Binding-site contacts:
Ligand atom OXT contacts residue ARG95 of chain 1.A at 2.9 Å (salt-bridge).
Ligand atom CG2 contacts residue TYR61 of chain 1.A at 3.5 Å (hydrophobic).
Ligand atom O contacts residue SER141 of chain 1.A at 3.8 Å.
Ligand atom CD2 contacts residue VAL137 of chain 1.A at 4.0 Å (hydrophobic).
Ligand atom CG1 contacts residue THR142 of chain 1.A at 3.3 Å.
Ligand atom CA contacts residue THR90 of chain 1.A at 3.3 Å.
Ligand atom CD1 contacts residue TYR61 of chain 1.A at 3.5 Å (hydrophobic).
Ligand atom O contacts residue THR90 of chain 1.A at 3.0 Å (h-bond).
Ligand atom CG1 contacts residue SER141 of chain 1.A at 4.1 Å.
Ligand atom O contacts residue PRO88 of chain 1.A at 3.5 Å (h-bond).
Ligand atom OD2 contacts residue GLY140 of chain 1.A at 3.3 Å.
Ligand atom CD contacts residue TYR61 of chain 1.A at 3.8 Å (hydrophobic).
Ligand atom N contacts residue GLU190 of chain 1.A at 2.8 Å (salt-bridge).
Ligand atom CD2 contacts residue TYR61 of chain 1.A at 3.5 Å (hydrophobic).
Ligand atom CB contacts residue GLU190 of chain 1.A at 4.2 Å.
Ligand atom O contacts residue ARG95 of chain 1.A at 2.8 Å (salt-bridge).
Ligand atom OXT contacts residue SER141 of chain 1.A at 2.8 Å (h-bond).
Ligand atom C contacts residue SER141 of chain 1.A at 3.4 Å.
Ligand atom CD contacts residue PRO88 of chain 1.A at 3.2 Å (hydrophobic).
Ligand atom OD2 contacts residue THR142 of chain 1.A at 3.0 Å (h-bond).
Ligand atom CG1 contacts residue GLU190 of chain 1.A at 4.0 Å.
Ligand atom N contacts residue TYR216 of chain 1.A at 4.0 Å.
Ligand atom CG contacts residue TYR61 of chain 1.A at 3.6 Å (hydrophobic).
Ligand atom C contacts residue THR90 of chain 1.A at 3.4 Å.
Ligand atom CD1 contacts residue GLU13 of chain 1.A at 3.3 Å.
Ligand atom CD1 contacts residue SER173 of chain 1.A at 4.2 Å.
Ligand atom O contacts residue LEU89 of chain 1.A at 3.8 Å.
Ligand atom OD2 contacts residue SER141 of chain 1.A at 2.9 Å (h-bond).
Ligand atom CD2 contacts residue GOL1 of chain 1.G at 3.7 Å.
Ligand atom O contacts residue TYR61 of chain 1.A at 3.8 Å.
Ligand atom CB1 contacts residue GLU190 of chain 1.A at 3.6 Å.
Ligand atom N contacts residue THR90 of chain 1.A at 3.1 Å (h-bond).
Ligand atom OD1 contacts residue THR142 of chain 1.A at 2.7 Å (h-bond).
Ligand atom CA contacts residue GLU190 of chain 1.A at 3.4 Å.
Ligand atom OD1 contacts residue GLU190 of chain 1.A at 3.8 Å.
Ligand atom OXT contacts residue GLY140 of chain 1.A at 3.8 Å.
Ligand atom N contacts residue PRO88 of chain 1.A at 2.9 Å (h-bond).
Ligand atom CA contacts residue PRO88 of chain 1.A at 4.2 Å (hydrophobic).
Ligand atom CD contacts residue GLU190 of chain 1.A at 3.5 Å.
Ligand atom C contacts residue ARG95 of chain 1.A at 3.4 Å.

Sequence of chain 1.A:
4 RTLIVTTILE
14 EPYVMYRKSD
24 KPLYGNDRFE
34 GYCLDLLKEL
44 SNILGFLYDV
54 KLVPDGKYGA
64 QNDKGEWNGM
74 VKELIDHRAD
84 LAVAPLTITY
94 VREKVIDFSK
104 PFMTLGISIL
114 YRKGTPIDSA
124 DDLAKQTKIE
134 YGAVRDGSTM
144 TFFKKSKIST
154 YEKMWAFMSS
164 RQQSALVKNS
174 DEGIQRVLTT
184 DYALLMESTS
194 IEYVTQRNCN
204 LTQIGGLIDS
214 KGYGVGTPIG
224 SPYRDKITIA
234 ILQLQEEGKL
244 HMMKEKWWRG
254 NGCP

This protein binds this small molecule.
Small molecule (SMILES): C=C(C)[C@H]1CN[C@H](C(=O)O)[C@H]1CC(=O)O